Binding-site contacts:
Ligand atom O4 contacts residue LEU128 of chain 1.B at 2.9 Å (h-bond).
Ligand atom C5 contacts residue SER166 of chain 1.B at 3.5 Å.
Ligand atom O7' contacts residue ASN27 of chain 1.B at 3.2 Å.
Ligand atom C7' contacts residue ASN27 of chain 1.B at 3.2 Å.
Ligand atom N3 contacts residue PRO125 of chain 1.B at 3.2 Å (h-bond).
Ligand atom N3 contacts residue ASP127 of chain 1.B at 2.9 Å (salt-bridge).
Ligand atom O4 contacts residue ASP127 of chain 1.B at 3.2 Å (salt-bridge).
Ligand atom O2A contacts residue SER166 of chain 1.B at 3.6 Å.
Ligand atom O1B contacts residue ARG124 of chain 1.B at 2.9 Å (salt-bridge).
Ligand atom C4 contacts residue PRO125 of chain 1.B at 3.0 Å (hydrophobic).
Ligand atom O4' contacts residue THR308 of chain 1.B at 3.6 Å.
Ligand atom O2B contacts residue VAL167 of chain 1.B at 3.5 Å.
Ligand atom O6' contacts residue THR308 of chain 1.B at 3.5 Å.
Ligand atom O4' contacts residue PHE332 of chain 1.B at 3.6 Å.
Ligand atom O1' contacts residue ARG124 of chain 1.B at 3.2 Å (salt-bridge).
Ligand atom O2' contacts residue PRO125 of chain 1.B at 3.5 Å.
Ligand atom N3 contacts residue LEU128 of chain 1.B at 3.6 Å.
Ligand atom O1A contacts residue GLY168 of chain 1.B at 3.5 Å (h-bond).
Ligand atom O3B contacts residue ILE331 of chain 1.B at 2.4 Å (h-bond).
Ligand atom O4' contacts residue ASP309 of chain 1.B at 2.8 Å (salt-bridge).
Ligand atom C4 contacts residue LEU128 of chain 1.B at 3.6 Å (hydrophobic).
Ligand atom O7' contacts residue TRP99 of chain 1.B at 3.5 Å.
Ligand atom C3B contacts residue ILE331 of chain 1.B at 3.5 Å (hydrophobic).
Ligand atom O2 contacts residue LYS164 of chain 1.B at 2.9 Å (salt-bridge).
Ligand atom O2A contacts residue VAL167 of chain 1.B at 3.0 Å (h-bond).
Ligand atom O2B contacts residue GLY168 of chain 1.B at 2.8 Å (h-bond).
Ligand atom C4' contacts residue ASP309 of chain 1.B at 3.3 Å.
Ligand atom O4 contacts residue PRO125 of chain 1.B at 3.4 Å (h-bond).
Ligand atom O3' contacts residue ASN27 of chain 1.B at 3.2 Å (h-bond).
Ligand atom O2 contacts residue ASP127 of chain 1.B at 3.6 Å.
Ligand atom C8' contacts residue ASN27 of chain 1.B at 3.5 Å.
Ligand atom C8' contacts residue TRP99 of chain 1.B at 3.7 Å (hydrophobic).
Ligand atom O2 contacts residue PRO125 of chain 1.B at 3.5 Å.
Ligand atom O1A contacts residue SER166 of chain 1.B at 2.7 Å (h-bond).
Ligand atom PB contacts residue ARG124 of chain 1.B at 3.6 Å.
Ligand atom O4 contacts residue VAL126 of chain 1.B at 3.0 Å.
Ligand atom O4 contacts residue HIS129 of chain 1.B at 3.4 Å.
Ligand atom C5 contacts residue PRO125 of chain 1.B at 3.3 Å (hydrophobic).
Ligand atom C3' contacts residue ASP309 of chain 1.B at 3.6 Å.
Ligand atom O3' contacts residue ASP309 of chain 1.B at 2.7 Å (salt-bridge).

The protein below binds the small molecule below.
Small molecule (SMILES): CC(=O)N[C@H]1[C@@H](O[P](=O)(O)O[P](=O)(O)OC[C@H]2O[C@@H](n3ccc(=O)[nH]c3=O)[C@H](O)[C@@H]2O)O[C@H](CO)[C@@H](O)[C@@H]1O

Sequence of chain 1.B:
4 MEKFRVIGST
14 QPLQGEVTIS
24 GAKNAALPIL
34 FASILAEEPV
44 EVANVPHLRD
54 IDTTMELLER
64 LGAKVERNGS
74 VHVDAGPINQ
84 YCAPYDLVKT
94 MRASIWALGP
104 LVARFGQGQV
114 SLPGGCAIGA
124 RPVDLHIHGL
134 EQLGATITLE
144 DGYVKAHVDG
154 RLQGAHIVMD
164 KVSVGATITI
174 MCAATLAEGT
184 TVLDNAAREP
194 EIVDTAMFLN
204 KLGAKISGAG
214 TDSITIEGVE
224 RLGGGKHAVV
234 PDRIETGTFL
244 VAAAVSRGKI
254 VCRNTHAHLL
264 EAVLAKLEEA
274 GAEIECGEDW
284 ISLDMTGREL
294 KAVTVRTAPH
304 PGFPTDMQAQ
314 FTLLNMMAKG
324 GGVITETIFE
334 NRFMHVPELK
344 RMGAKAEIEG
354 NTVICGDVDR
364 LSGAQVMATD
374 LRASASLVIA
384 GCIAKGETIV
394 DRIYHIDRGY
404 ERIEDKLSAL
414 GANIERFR